Binding-site contacts:
Ligand atom C27 contacts residue PHE414 of chain 1.A at 4.4 Å (hydrophobic).
Ligand atom C26 contacts residue LEU615 of chain 1.A at 4.2 Å (hydrophobic).
Ligand atom C15 contacts residue ILE612 of chain 1.A at 4.0 Å (hydrophobic).
Ligand atom C27 contacts residue ILE783 of chain 1.A at 4.0 Å (hydrophobic).
Ligand atom C5 contacts residue PHE608 of chain 1.A at 4.0 Å (hydrophobic).
Ligand atom C12 contacts residue PHE608 of chain 1.A at 4.1 Å (hydrophobic).
Ligand atom C26 contacts residue ILE614 of chain 1.A at 3.9 Å (hydrophobic).
Ligand atom C25 contacts residue PHE414 of chain 1.A at 4.2 Å (hydrophobic).
Ligand atom C24 contacts residue ILE614 of chain 1.A at 4.2 Å (hydrophobic).
Ligand atom C3 contacts residue VAL604 of chain 1.A at 4.2 Å (hydrophobic).
Ligand atom C26 contacts residue ILE783 of chain 1.A at 4.1 Å (hydrophobic).
Ligand atom C26 contacts residue VAL618 of chain 1.A at 3.7 Å (hydrophobic).
Ligand atom C22 contacts residue PRO611 of chain 1.A at 3.6 Å (hydrophobic).
Ligand atom C8 contacts residue PHE608 of chain 1.A at 4.3 Å (hydrophobic).
Ligand atom C1 contacts residue PHE608 of chain 1.A at 3.9 Å (hydrophobic).
Ligand atom C21 contacts residue ILE410 of chain 1.A at 3.8 Å (hydrophobic).
Ligand atom C14 contacts residue PHE608 of chain 1.A at 4.0 Å (hydrophobic).
Ligand atom C24 contacts residue PRO611 of chain 1.A at 4.2 Å (hydrophobic).
Ligand atom C10 contacts residue PHE608 of chain 1.A at 4.3 Å (hydrophobic).
Ligand atom C27 contacts residue ILE779 of chain 1.A at 4.2 Å (hydrophobic).
Ligand atom C9 contacts residue PHE608 of chain 1.A at 3.8 Å (hydrophobic).
Ligand atom C6 contacts residue PHE608 of chain 1.A at 3.8 Å (hydrophobic).
Ligand atom C23 contacts residue ILE410 of chain 1.A at 4.4 Å (hydrophobic).
Ligand atom C4 contacts residue VAL604 of chain 1.A at 3.8 Å (hydrophobic).
Ligand atom C11 contacts residue LEU406 of chain 1.A at 4.1 Å (hydrophobic).
Ligand atom C6 contacts residue VAL604 of chain 1.A at 4.3 Å (hydrophobic).
Ligand atom C22 contacts residue ILE410 of chain 1.A at 4.1 Å (hydrophobic).
Ligand atom C25 contacts residue ILE614 of chain 1.A at 4.0 Å (hydrophobic).
Ligand atom C16 contacts residue PRO611 of chain 1.A at 3.6 Å (hydrophobic).
Ligand atom O1 contacts residue VAL604 of chain 1.A at 4.3 Å.
Ligand atom C3 contacts residue PHE608 of chain 1.A at 4.2 Å (hydrophobic).
Ligand atom C16 contacts residue ILE612 of chain 1.A at 4.2 Å (hydrophobic).
Ligand atom C11 contacts residue PHE608 of chain 1.A at 4.2 Å (hydrophobic).
Ligand atom C24 contacts residue LEU615 of chain 1.A at 4.1 Å (hydrophobic).
Ligand atom C12 contacts residue LEU406 of chain 1.A at 4.3 Å (hydrophobic).
Ligand atom C7 contacts residue PHE608 of chain 1.A at 3.8 Å (hydrophobic).
Ligand atom C23 contacts residue PRO611 of chain 1.A at 4.5 Å (hydrophobic).
Ligand atom C17 contacts residue PRO611 of chain 1.A at 4.0 Å (hydrophobic).
Ligand atom C16 contacts residue LEU615 of chain 1.A at 4.0 Å (hydrophobic).
Ligand atom C25 contacts residue ILE783 of chain 1.A at 4.2 Å (hydrophobic).

A small-molecule ligand and the protein it binds are described below.
Small molecule (SMILES): CC(C)CCC[C@@H](C)[C@H]1CC[C@H]2[C@@H]3CC=C4C[C@@H](O)CC[C@]4(C)[C@H]3CC[C@]12C

Sequence of chain 1.A:
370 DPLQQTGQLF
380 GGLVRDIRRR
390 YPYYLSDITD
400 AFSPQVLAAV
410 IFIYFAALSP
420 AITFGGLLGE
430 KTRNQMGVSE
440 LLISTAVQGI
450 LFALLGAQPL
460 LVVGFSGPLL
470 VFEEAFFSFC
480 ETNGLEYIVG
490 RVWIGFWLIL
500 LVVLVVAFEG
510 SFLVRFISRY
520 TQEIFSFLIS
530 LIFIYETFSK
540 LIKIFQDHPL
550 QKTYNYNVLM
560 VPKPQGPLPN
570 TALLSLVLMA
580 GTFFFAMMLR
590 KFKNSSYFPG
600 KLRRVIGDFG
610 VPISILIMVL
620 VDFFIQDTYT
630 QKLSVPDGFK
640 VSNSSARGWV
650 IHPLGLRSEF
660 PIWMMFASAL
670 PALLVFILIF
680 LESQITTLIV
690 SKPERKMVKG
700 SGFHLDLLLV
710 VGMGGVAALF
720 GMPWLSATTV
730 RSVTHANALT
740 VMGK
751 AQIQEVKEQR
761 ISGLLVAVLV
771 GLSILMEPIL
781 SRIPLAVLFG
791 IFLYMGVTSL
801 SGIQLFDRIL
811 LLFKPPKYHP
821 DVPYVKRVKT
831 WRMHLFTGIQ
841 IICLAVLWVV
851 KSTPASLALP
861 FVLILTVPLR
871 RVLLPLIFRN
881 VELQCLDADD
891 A